This small molecule binds to this protein.
Small molecule (SMILES): O=C(O)CO

Binding-site contacts:
Ligand atom C contacts residue ARG113 of chain 1.B at 3.6 Å.
Ligand atom C contacts residue TRP158 of chain 1.B at 3.4 Å (hydrophobic).
Ligand atom O contacts residue ARG113 of chain 1.B at 3.6 Å (salt-bridge).
Ligand atom O2 contacts residue HIS282 of chain 1.B at 4.1 Å.
Ligand atom CA contacts residue ASP112 of chain 1.B at 3.0 Å.
Ligand atom OXT contacts residue TYR221 of chain 1.B at 3.9 Å.
Ligand atom O2 contacts residue ARG116 of chain 1.B at 2.9 Å (salt-bridge).
Ligand atom OXT contacts residue ASP112 of chain 1.B at 3.6 Å.
Ligand atom O2 contacts residue TYR143 of chain 1.B at 4.2 Å.
Ligand atom OXT contacts residue ARG113 of chain 1.B at 3.0 Å (salt-bridge).
Ligand atom O contacts residue HIS157 of chain 1.B at 3.3 Å (h-bond).
Ligand atom OXT contacts residue ARG116 of chain 1.B at 2.9 Å (salt-bridge).
Ligand atom O contacts residue TRP158 of chain 1.B at 2.9 Å (h-bond).
Ligand atom CA contacts residue TRP158 of chain 1.B at 4.1 Å (hydrophobic).
Ligand atom C contacts residue ARG116 of chain 1.B at 4.0 Å.
Ligand atom O2 contacts residue ASP136 of chain 1.B at 4.3 Å.
Ligand atom OXT contacts residue TRP158 of chain 1.B at 3.7 Å.
Ligand atom CA contacts residue ARG116 of chain 1.B at 3.9 Å.
Ligand atom CA contacts residue HIS282 of chain 1.B at 4.3 Å.
Ligand atom O contacts residue ASP112 of chain 1.B at 3.7 Å.
Ligand atom CA contacts residue TRP187 of chain 1.B at 3.9 Å (hydrophobic).
Ligand atom C contacts residue TYR221 of chain 1.B at 3.5 Å (hydrophobic).
Ligand atom O2 contacts residue ILE137 of chain 1.B at 3.6 Å.
Ligand atom O contacts residue TYR221 of chain 1.B at 2.6 Å (h-bond).
Ligand atom C contacts residue HIS157 of chain 1.B at 4.4 Å.
Ligand atom O2 contacts residue ASP112 of chain 1.B at 3.4 Å (salt-bridge).
Ligand atom C contacts residue ASP112 of chain 1.B at 3.2 Å.

Sequence of chain 1.B:
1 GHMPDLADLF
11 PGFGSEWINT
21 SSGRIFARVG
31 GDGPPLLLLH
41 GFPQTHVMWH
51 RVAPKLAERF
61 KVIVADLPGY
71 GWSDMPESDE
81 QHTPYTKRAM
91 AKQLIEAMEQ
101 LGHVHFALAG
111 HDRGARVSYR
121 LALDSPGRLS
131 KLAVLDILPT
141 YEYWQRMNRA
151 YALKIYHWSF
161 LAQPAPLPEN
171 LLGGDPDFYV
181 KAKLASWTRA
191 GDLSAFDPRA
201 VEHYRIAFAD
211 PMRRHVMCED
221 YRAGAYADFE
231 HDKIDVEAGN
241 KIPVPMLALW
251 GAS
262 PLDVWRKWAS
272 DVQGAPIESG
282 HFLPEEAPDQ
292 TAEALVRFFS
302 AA